Sequence of chain 1.D:
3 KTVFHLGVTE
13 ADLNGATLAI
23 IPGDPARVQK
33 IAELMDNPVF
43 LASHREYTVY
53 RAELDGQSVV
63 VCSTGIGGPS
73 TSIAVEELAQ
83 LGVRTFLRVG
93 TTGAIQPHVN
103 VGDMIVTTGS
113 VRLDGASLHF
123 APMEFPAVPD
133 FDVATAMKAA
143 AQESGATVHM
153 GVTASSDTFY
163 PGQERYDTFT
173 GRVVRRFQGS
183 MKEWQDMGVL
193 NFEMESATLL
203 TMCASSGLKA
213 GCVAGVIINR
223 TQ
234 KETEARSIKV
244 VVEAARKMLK

The small molecule below binds the protein below.
Small molecule (SMILES): NC[C@@H](N)Cn1cc(F)c(=O)[nH]c1=O

Binding-site contacts:
Ligand atom O4 contacts residue GLY95 of chain 1.D at 3.4 Å (h-bond).
Ligand atom CAB contacts residue M5F1 of chain 1.O at 0.6 Å.
Ligand atom N1 contacts residue M5F1 of chain 1.O at 0.4 Å (h-bond).
Ligand atom F5 contacts residue GLY95 of chain 1.D at 3.6 Å.
Ligand atom CAL contacts residue HIS7 of chain 1.C at 3.6 Å.
Ligand atom C2 contacts residue M5F1 of chain 1.O at 0.3 Å.
Ligand atom O2 contacts residue GLN165 of chain 1.D at 2.7 Å (h-bond).
Ligand atom O2 contacts residue PHE194 of chain 1.D at 3.8 Å.
Ligand atom C4 contacts residue M5F1 of chain 1.O at 0.3 Å.
Ligand atom O2 contacts residue MET196 of chain 1.D at 3.2 Å.
Ligand atom O4 contacts residue ARG167 of chain 1.D at 3.5 Å (salt-bridge).
Ligand atom O2 contacts residue M5F1 of chain 1.O at 0.3 Å (h-bond).
Ligand atom C2 contacts residue PHE194 of chain 1.D at 3.6 Å (hydrophobic).
Ligand atom NAA contacts residue GLU197 of chain 1.D at 3.7 Å.
Ligand atom N3 contacts residue M5F1 of chain 1.O at 0.3 Å (h-bond).
Ligand atom C4 contacts residue PHE194 of chain 1.D at 3.7 Å (hydrophobic).
Ligand atom N3 contacts residue GLN165 of chain 1.D at 3.1 Å (h-bond).
Ligand atom CAM contacts residue MET196 of chain 1.D at 3.7 Å (hydrophobic).
Ligand atom F5 contacts residue M5F1 of chain 1.O at 0.5 Å.
Ligand atom CAM contacts residue M5F1 of chain 1.O at 0.7 Å.
Ligand atom NAJ contacts residue ARG47 of chain 1.C at 3.8 Å.
Ligand atom C5 contacts residue M5F1 of chain 1.O at 0.4 Å.
Ligand atom O2 contacts residue GLU195 of chain 1.D at 3.3 Å.
Ligand atom C2 contacts residue GLN165 of chain 1.D at 3.4 Å.
Ligand atom NAA contacts residue GOL1 of chain 1.M at 3.8 Å.
Ligand atom C5 contacts residue THR94 of chain 1.D at 3.8 Å.
Ligand atom NAA contacts residue MET196 of chain 1.D at 3.6 Å.
Ligand atom NAA contacts residue M5F1 of chain 1.O at 0.7 Å (h-bond).
Ligand atom N3 contacts residue PHE194 of chain 1.D at 3.2 Å (h-bond).
Ligand atom C6 contacts residue M5F1 of chain 1.O at 0.4 Å.
Ligand atom CAL contacts residue PHE161 of chain 1.D at 3.8 Å (hydrophobic).
Ligand atom C5 contacts residue GLY95 of chain 1.D at 3.7 Å.
Ligand atom C4 contacts residue GLY95 of chain 1.D at 3.6 Å.
Ligand atom O4 contacts residue M5F1 of chain 1.O at 0.4 Å (h-bond).
Ligand atom F5 contacts residue THR94 of chain 1.D at 3.5 Å.
Ligand atom O4 contacts residue GLN165 of chain 1.D at 3.7 Å.
Ligand atom NAJ contacts residue HIS7 of chain 1.C at 3.4 Å (h-bond).
Ligand atom CAL contacts residue M5F1 of chain 1.O at 0.9 Å.
Ligand atom F5 contacts residue ILE219 of chain 1.D at 3.4 Å.
Ligand atom NAJ contacts residue M5F1 of chain 1.O at 1.4 Å (h-bond).

Sequence of chain 1.C:
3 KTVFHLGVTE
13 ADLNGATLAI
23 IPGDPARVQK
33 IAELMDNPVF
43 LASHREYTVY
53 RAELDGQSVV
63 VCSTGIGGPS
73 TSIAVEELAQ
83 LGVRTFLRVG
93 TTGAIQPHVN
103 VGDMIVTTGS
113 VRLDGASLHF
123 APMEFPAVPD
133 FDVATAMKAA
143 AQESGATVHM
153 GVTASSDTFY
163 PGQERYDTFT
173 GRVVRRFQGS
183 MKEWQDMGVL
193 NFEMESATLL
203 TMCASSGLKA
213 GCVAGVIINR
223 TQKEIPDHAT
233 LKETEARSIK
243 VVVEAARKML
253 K